Sequence of chain 1.B:
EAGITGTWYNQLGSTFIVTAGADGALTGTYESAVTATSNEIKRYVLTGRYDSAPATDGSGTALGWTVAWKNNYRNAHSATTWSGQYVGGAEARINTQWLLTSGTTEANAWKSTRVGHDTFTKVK

A protein and the small-molecule ligand that binds it are described below.
Small molecule (SMILES): O=C(CCCC[C@@H]1SC[C@@H]2NC(=O)N[C@@H]21)Nc1ccc([N+](=O)[O-])cc1

Binding-site contacts:
Ligand atom C9 contacts residue TRP69 of chain 2.A at 3.9 Å (hydrophobic).
Ligand atom O26 contacts residue ARG114 of chain 2.A at 3.1 Å (salt-bridge).
Ligand atom C10 contacts residue TRP69 of chain 2.A at 3.6 Å (hydrophobic).
Ligand atom O3 contacts residue ASN10 of chain 2.A at 3.0 Å (h-bond).
Ligand atom S1 contacts residue TRP69 of chain 2.A at 3.6 Å.
Ligand atom C3 contacts residue SER14 of chain 2.A at 3.7 Å.
Ligand atom C4 contacts residue TRP110 of chain 1.B at 3.8 Å (hydrophobic).
Ligand atom N1 contacts residue ASP118 of chain 2.A at 2.8 Å (salt-bridge).
Ligand atom C3 contacts residue TYR30 of chain 2.A at 3.5 Å (hydrophobic).
Ligand atom O27 contacts residue LYS111 of chain 1.B at 2.6 Å (salt-bridge).
Ligand atom C5 contacts residue TRP98 of chain 2.A at 3.8 Å (hydrophobic).
Ligand atom O2 contacts residue ALA76 of chain 2.A at 3.9 Å.
Ligand atom O3 contacts residue TYR30 of chain 2.A at 2.7 Å (h-bond).
Ligand atom N1 contacts residue ASN10 of chain 2.A at 4.0 Å.
Ligand atom C5 contacts residue ASP118 of chain 2.A at 3.9 Å.
Ligand atom O2 contacts residue LEU100 of chain 2.A at 3.9 Å.
Ligand atom C8 contacts residue TRP69 of chain 2.A at 3.6 Å (hydrophobic).
Ligand atom S1 contacts residue TRP82 of chain 2.A at 3.7 Å.
Ligand atom N2 contacts residue SER32 of chain 2.A at 3.4 Å (h-bond).
Ligand atom O3 contacts residue ASP118 of chain 2.A at 3.8 Å.
Ligand atom C4 contacts residue LEU12 of chain 2.A at 3.9 Å (hydrophobic).
Ligand atom O3 contacts residue SER14 of chain 2.A at 2.7 Å (h-bond).
Ligand atom C3 contacts residue ASP118 of chain 2.A at 3.7 Å.
Ligand atom N2 contacts residue LEU12 of chain 2.A at 3.8 Å.
Ligand atom N25 contacts residue LYS111 of chain 1.B at 3.3 Å (salt-bridge).
Ligand atom C5 contacts residue LEU12 of chain 2.A at 3.8 Å (hydrophobic).
Ligand atom C3 contacts residue ASN10 of chain 2.A at 3.8 Å.
Ligand atom C21 contacts residue ARG114 of chain 2.A at 3.5 Å.
Ligand atom C6 contacts residue TRP98 of chain 2.A at 3.3 Å (hydrophobic).
Ligand atom S1 contacts residue THR80 of chain 2.A at 3.3 Å (h-bond).
Ligand atom N1 contacts residue LEU12 of chain 2.A at 3.6 Å.
Ligand atom N1 contacts residue TYR30 of chain 2.A at 3.9 Å.
Ligand atom C23 contacts residue LYS111 of chain 1.B at 3.7 Å.
Ligand atom C22 contacts residue LYS111 of chain 1.B at 3.8 Å.
Ligand atom C2 contacts residue TRP110 of chain 1.B at 3.5 Å (hydrophobic).
Ligand atom C7 contacts residue TRP69 of chain 2.A at 3.8 Å (hydrophobic).
Ligand atom C7 contacts residue SER32 of chain 2.A at 3.8 Å.
Ligand atom C3 contacts residue LEU12 of chain 2.A at 3.6 Å (hydrophobic).
Ligand atom C1 contacts residue SER78 of chain 2.A at 3.7 Å.
Ligand atom O2 contacts residue SER78 of chain 2.A at 2.8 Å (h-bond).

Sequence of chain 2.A:
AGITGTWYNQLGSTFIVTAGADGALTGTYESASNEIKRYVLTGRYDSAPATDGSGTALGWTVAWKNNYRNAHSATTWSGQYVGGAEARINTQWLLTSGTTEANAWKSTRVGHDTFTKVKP